Sequence of chain 1.C:
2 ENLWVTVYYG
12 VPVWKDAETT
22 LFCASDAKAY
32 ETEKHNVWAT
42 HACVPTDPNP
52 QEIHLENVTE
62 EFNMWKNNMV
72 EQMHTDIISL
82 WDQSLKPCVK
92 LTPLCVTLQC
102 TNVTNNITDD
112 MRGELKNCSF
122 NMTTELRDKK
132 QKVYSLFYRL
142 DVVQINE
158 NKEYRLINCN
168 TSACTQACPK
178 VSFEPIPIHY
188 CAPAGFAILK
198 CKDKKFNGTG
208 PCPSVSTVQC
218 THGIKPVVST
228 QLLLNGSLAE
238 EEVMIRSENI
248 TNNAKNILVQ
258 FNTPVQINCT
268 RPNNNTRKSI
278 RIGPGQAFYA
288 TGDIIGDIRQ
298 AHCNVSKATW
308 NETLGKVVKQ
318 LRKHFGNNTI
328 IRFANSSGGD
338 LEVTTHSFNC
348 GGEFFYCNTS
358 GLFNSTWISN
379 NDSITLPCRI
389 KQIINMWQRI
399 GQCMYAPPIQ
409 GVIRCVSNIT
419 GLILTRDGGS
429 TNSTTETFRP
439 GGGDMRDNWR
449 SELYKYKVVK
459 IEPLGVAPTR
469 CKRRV

Binding-site contacts:
Ligand atom C3 contacts residue NAG2 of chain 1.U at 4.0 Å.
Ligand atom O3 contacts residue NAG2 of chain 1.U at 3.3 Å (h-bond).
Ligand atom O2 contacts residue NAG2 of chain 1.Q at 3.5 Å (h-bond).
Ligand atom C3 contacts residue ASN332 of chain 1.C at 3.8 Å.
Ligand atom C7 contacts residue SER357 of chain 1.C at 3.7 Å.
Ligand atom C4 contacts residue ASN332 of chain 1.C at 4.2 Å.
Ligand atom C7 contacts residue NAG1 of chain 1.Q at 3.8 Å.
Ligand atom C2 contacts residue ASN332 of chain 1.C at 2.4 Å.
Ligand atom C1 contacts residue ASN332 of chain 1.C at 1.4 Å.
Ligand atom C8 contacts residue THR341 of chain 1.C at 4.0 Å.
Ligand atom O5 contacts residue NAG1 of chain 1.Q at 3.7 Å.
Ligand atom O7 contacts residue ASN355 of chain 1.C at 3.5 Å (h-bond).
Ligand atom C2 contacts residue NAG2 of chain 1.Q at 4.1 Å.
Ligand atom O7 contacts residue SER357 of chain 1.C at 2.5 Å (h-bond).
Ligand atom C2 contacts residue NAG1 of chain 1.Q at 4.3 Å.
Ligand atom O7 contacts residue ASN332 of chain 1.C at 3.0 Å (h-bond).
Ligand atom O6 contacts residue NAG2 of chain 1.Q at 3.3 Å.
Ligand atom O5 contacts residue ASN332 of chain 1.C at 2.3 Å (h-bond).
Ligand atom N2 contacts residue ASN332 of chain 1.C at 2.9 Å (h-bond).
Ligand atom C8 contacts residue SER333 of chain 1.C at 3.9 Å.
Ligand atom O4 contacts residue NAG2 of chain 1.Q at 3.6 Å (h-bond).
Ligand atom O2 contacts residue NAG2 of chain 1.U at 4.0 Å.
Ligand atom O7 contacts residue NAG1 of chain 1.Q at 3.4 Å (h-bond).
Ligand atom C3 contacts residue NAG1 of chain 1.Q at 4.4 Å.
Ligand atom C7 contacts residue ASN332 of chain 1.C at 3.1 Å.
Ligand atom C4 contacts residue NAG1 of chain 1.Q at 4.5 Å.
Ligand atom C8 contacts residue ASN332 of chain 1.C at 4.4 Å.
Ligand atom C5 contacts residue NAG1 of chain 1.Q at 3.6 Å.
Ligand atom C4 contacts residue NAG2 of chain 1.Q at 4.5 Å.
Ligand atom O4 contacts residue NAG2 of chain 1.U at 3.6 Å.
Ligand atom O5 contacts residue NAG2 of chain 1.Q at 4.4 Å.
Ligand atom C5 contacts residue NAG2 of chain 1.Q at 4.0 Å.
Ligand atom C5 contacts residue ASN332 of chain 1.C at 3.6 Å.
Ligand atom C8 contacts residue NAG1 of chain 1.Q at 4.1 Å.
Ligand atom O3 contacts residue NAG1 of chain 1.Q at 3.5 Å (h-bond).
Ligand atom N2 contacts residue NAG1 of chain 1.Q at 4.3 Å.
Ligand atom C4 contacts residue NAG2 of chain 1.U at 3.5 Å.
Ligand atom C6 contacts residue NAG2 of chain 1.Q at 3.8 Å.
Ligand atom C6 contacts residue NAG1 of chain 1.Q at 3.5 Å.
Ligand atom O6 contacts residue NAG1 of chain 1.Q at 2.7 Å (h-bond).

This small molecule binds to this protein.
Small molecule (SMILES): CC(=O)N[C@H]1[C@H](O[C@H]2[C@H](O)[C@@H](NC(C)=O)CO[C@@H]2CO)O[C@H](CO)[C@@H](O[C@@H]2O[C@H](CO[C@H]3O[C@H](CO)[C@@H](O)[C@H](O)[C@@H]3O)[C@@H](O)[C@H](O[C@H]3O[C@H](CO)[C@@H](O)[C@H](O)[C@@H]3O)[C@@H]2O)[C@@H]1O